A small-molecule ligand and the protein it binds are described below.
Small molecule (SMILES): CCNS(=O)(=O)c1ccccc1Nc1ncnc(Nc2ccc(N3CCC(N4CCN(C)CC4)CC3)c(OC)c2)n1

Sequence of chain 1.B:
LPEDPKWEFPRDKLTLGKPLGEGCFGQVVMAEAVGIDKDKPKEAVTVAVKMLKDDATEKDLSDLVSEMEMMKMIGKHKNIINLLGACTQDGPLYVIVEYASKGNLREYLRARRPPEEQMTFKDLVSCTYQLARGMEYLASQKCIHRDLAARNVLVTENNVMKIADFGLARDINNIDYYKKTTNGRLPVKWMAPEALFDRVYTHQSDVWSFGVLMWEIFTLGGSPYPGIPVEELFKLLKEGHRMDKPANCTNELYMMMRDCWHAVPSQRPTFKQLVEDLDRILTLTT

Binding-site contacts:
Ligand atom C20 contacts residue ALA112 of chain 1.B at 3.4 Å (hydrophobic).
Ligand atom C18 contacts residue ALA60 of chain 1.B at 3.5 Å (hydrophobic).
Ligand atom N17 contacts residue ALA60 of chain 1.B at 3.5 Å.
Ligand atom N16 contacts residue LEU178 of chain 1.B at 3.6 Å.
Ligand atom C6 contacts residue VAL40 of chain 1.B at 3.5 Å (hydrophobic).
Ligand atom O12 contacts residue LYS62 of chain 1.B at 3.1 Å (salt-bridge).
Ligand atom C24 contacts residue GLY115 of chain 1.B at 3.5 Å.
Ligand atom N9 contacts residue ASP189 of chain 1.B at 3.8 Å.
Ligand atom C25 contacts residue GLY115 of chain 1.B at 3.5 Å.
Ligand atom N19 contacts residue TYR111 of chain 1.B at 3.9 Å.
Ligand atom N7 contacts residue VAL40 of chain 1.B at 3.7 Å.
Ligand atom C25 contacts residue LEU32 of chain 1.B at 3.9 Å (hydrophobic).
Ligand atom N19 contacts residue ALA112 of chain 1.B at 2.7 Å (h-bond).
Ligand atom C4 contacts residue VAL40 of chain 1.B at 3.8 Å (hydrophobic).
Ligand atom C18 contacts residue ALA112 of chain 1.B at 3.6 Å (hydrophobic).
Ligand atom C41 contacts residue ASP189 of chain 1.B at 4.0 Å.
Ligand atom C20 contacts residue LEU32 of chain 1.B at 3.9 Å (hydrophobic).
Ligand atom C15 contacts residue ALA112 of chain 1.B at 3.6 Å (hydrophobic).
Ligand atom C23 contacts residue GLY115 of chain 1.B at 3.7 Å.
Ligand atom C40 contacts residue ASN116 of chain 1.B at 3.9 Å.
Ligand atom C41 contacts residue LEU178 of chain 1.B at 3.9 Å (hydrophobic).
Ligand atom C41 contacts residue ALA188 of chain 1.B at 3.4 Å (hydrophobic).
Ligand atom C25 contacts residue ALA112 of chain 1.B at 3.3 Å (hydrophobic).
Ligand atom C41 contacts residue ASN176 of chain 1.B at 3.4 Å.
Ligand atom C2 contacts residue PHE37 of chain 1.B at 3.6 Å (hydrophobic).
Ligand atom N14 contacts residue ALA112 of chain 1.B at 3.0 Å (h-bond).
Ligand atom C3 contacts residue PHE37 of chain 1.B at 3.8 Å (hydrophobic).
Ligand atom C15 contacts residue LEU178 of chain 1.B at 3.7 Å (hydrophobic).
Ligand atom C21 contacts residue LEU32 of chain 1.B at 4.0 Å (hydrophobic).
Ligand atom C5 contacts residue VAL40 of chain 1.B at 3.6 Å (hydrophobic).
Ligand atom N17 contacts residue LEU178 of chain 1.B at 3.4 Å.
Ligand atom C18 contacts residue LEU178 of chain 1.B at 3.5 Å (hydrophobic).
Ligand atom C20 contacts residue GLY115 of chain 1.B at 3.9 Å.
Ligand atom N17 contacts residue VAL109 of chain 1.B at 3.8 Å.
Ligand atom C13 contacts residue LEU178 of chain 1.B at 3.6 Å (hydrophobic).
Ligand atom C18 contacts residue GLU110 of chain 1.B at 3.4 Å.
Ligand atom C41 contacts residue ARG175 of chain 1.B at 3.8 Å.
Ligand atom N14 contacts residue TYR111 of chain 1.B at 3.8 Å.
Ligand atom O39 contacts residue LEU32 of chain 1.B at 3.6 Å.
Ligand atom O12 contacts residue ASP189 of chain 1.B at 3.9 Å.